A small-molecule ligand and the protein it binds are described below.
Small molecule (SMILES): CC(C)CCC[C@@H](C)[C@H]1CC[C@H]2[C@@H]3CC=C4C[C@@H](OC(=O)CCC(=O)O)CC[C@]4(C)[C@H]3CC[C@]12C

Sequence of chain 1.A:
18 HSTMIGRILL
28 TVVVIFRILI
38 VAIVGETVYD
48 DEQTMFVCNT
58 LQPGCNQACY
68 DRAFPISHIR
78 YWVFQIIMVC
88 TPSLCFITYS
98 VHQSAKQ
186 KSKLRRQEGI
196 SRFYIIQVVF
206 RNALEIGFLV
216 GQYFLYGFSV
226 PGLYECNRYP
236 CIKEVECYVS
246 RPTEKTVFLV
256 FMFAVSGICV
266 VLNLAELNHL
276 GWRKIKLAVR

Sequence of chain 1.F:
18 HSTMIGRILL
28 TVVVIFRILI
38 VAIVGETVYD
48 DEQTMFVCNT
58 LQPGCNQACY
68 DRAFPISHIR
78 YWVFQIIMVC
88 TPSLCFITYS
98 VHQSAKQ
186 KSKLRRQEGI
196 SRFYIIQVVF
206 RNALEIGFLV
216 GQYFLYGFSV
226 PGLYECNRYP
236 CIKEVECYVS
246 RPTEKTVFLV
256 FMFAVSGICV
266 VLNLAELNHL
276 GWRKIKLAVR

Binding-site contacts:
Ligand atom CAS contacts residue CYS92 of chain 1.A at 4.5 Å (hydrophobic).
Ligand atom CAY contacts residue ILE22 of chain 1.F at 4.4 Å (hydrophobic).
Ligand atom CAD contacts residue ILE201 of chain 1.A at 3.6 Å (hydrophobic).
Ligand atom CAD contacts residue PHE198 of chain 1.A at 4.3 Å (hydrophobic).
Ligand atom CAU contacts residue CYS92 of chain 1.A at 3.9 Å (hydrophobic).
Ligand atom CAR contacts residue PHE198 of chain 1.A at 4.0 Å (hydrophobic).
Ligand atom CAS contacts residue PHE198 of chain 1.A at 3.9 Å (hydrophobic).
Ligand atom CAT contacts residue PHE198 of chain 1.A at 3.5 Å (hydrophobic).
Ligand atom CAT contacts residue ILE22 of chain 1.F at 3.7 Å (hydrophobic).
Ligand atom CAE contacts residue PHE205 of chain 1.A at 3.8 Å (hydrophobic).
Ligand atom CBB contacts residue PRO89 of chain 1.A at 4.2 Å (hydrophobic).
Ligand atom CBB contacts residue THR88 of chain 1.A at 3.8 Å.
Ligand atom CAR contacts residue ILE22 of chain 1.F at 3.7 Å (hydrophobic).
Ligand atom CBC contacts residue ILE22 of chain 1.F at 3.8 Å (hydrophobic).
Ligand atom CAD contacts residue PHE205 of chain 1.A at 3.8 Å (hydrophobic).
Ligand atom CBH contacts residue PHE198 of chain 1.A at 4.4 Å (hydrophobic).